A protein and the small-molecule ligand that binds it are described below.
Small molecule (SMILES): CC(=O)N[C@@H]1[C@@H](O)[C@H](O)[C@@H](CO)O[C@H]1O

Binding-site contacts:
Ligand atom C8 contacts residue ILE281 of chain 1.H at 4.5 Å (hydrophobic).
Ligand atom C5 contacts residue ASN315 of chain 1.H at 3.7 Å.
Ligand atom N2 contacts residue ASN315 of chain 1.H at 2.8 Å (h-bond).
Ligand atom C1 contacts residue VAL314 of chain 1.H at 4.4 Å (hydrophobic).
Ligand atom O5 contacts residue VAL314 of chain 1.H at 3.8 Å.
Ligand atom C6 contacts residue THR313 of chain 1.H at 4.5 Å.
Ligand atom C2 contacts residue ASN315 of chain 1.H at 2.5 Å.
Ligand atom C8 contacts residue ASN315 of chain 1.H at 3.5 Å.
Ligand atom C6 contacts residue ASN315 of chain 1.H at 4.5 Å.
Ligand atom C7 contacts residue ASN315 of chain 1.H at 3.3 Å.
Ligand atom C4 contacts residue ASN315 of chain 1.H at 4.3 Å.
Ligand atom C1 contacts residue ASN315 of chain 1.H at 1.4 Å.
Ligand atom O5 contacts residue THR313 of chain 1.H at 4.3 Å.
Ligand atom O7 contacts residue ASN315 of chain 1.H at 4.2 Å.
Ligand atom C3 contacts residue ASN315 of chain 1.H at 3.8 Å.
Ligand atom O5 contacts residue ASN315 of chain 1.H at 2.4 Å (h-bond).

Sequence of chain 1.H:
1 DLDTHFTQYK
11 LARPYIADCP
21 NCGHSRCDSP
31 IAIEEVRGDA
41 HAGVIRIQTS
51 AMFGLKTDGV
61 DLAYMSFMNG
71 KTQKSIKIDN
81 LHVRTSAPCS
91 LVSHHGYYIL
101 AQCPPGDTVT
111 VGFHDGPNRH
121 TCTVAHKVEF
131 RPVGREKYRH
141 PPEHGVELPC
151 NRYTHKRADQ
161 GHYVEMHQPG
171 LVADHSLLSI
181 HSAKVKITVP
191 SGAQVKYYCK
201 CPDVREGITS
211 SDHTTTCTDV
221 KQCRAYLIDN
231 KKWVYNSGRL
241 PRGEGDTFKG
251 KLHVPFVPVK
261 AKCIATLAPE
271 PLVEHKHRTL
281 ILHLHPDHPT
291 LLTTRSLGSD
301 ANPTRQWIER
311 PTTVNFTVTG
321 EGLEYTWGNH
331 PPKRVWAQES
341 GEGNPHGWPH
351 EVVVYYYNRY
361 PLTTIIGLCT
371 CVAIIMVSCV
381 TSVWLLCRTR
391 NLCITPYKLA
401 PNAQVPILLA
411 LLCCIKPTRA